Sequence of chain 1.D:
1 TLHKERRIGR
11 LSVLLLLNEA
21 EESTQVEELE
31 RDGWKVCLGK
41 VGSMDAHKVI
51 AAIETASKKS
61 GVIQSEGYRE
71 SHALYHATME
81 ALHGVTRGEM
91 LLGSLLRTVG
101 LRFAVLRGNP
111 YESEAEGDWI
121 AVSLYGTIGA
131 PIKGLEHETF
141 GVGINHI

Sequence of chain 2.D:
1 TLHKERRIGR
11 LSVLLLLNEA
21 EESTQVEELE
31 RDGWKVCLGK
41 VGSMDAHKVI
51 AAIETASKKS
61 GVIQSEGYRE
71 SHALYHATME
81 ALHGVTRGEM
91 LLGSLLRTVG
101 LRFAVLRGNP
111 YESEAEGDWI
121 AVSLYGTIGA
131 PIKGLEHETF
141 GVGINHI

This small molecule binds to this protein.
Small molecule (SMILES): N[C@@H](Cc1c[nH]c[nH+]1)C(=O)O

Binding-site contacts:
Ligand atom C contacts residue ARG97 of chain 1.B at 3.9 Å.
Ligand atom C contacts residue HIS76 of chain 1.D at 3.7 Å.
Ligand atom ND1 contacts residue GLY129 of chain 1.B at 3.8 Å.
Ligand atom CA contacts residue TYR75 of chain 1.D at 3.8 Å (hydrophobic).
Ligand atom CA contacts residue HIS137 of chain 1.B at 3.9 Å.
Ligand atom CE1 contacts residue TYR75 of chain 1.D at 3.9 Å (hydrophobic).
Ligand atom N contacts residue MG1 of chain 1.J at 2.4 Å.
Ligand atom CD2 contacts residue ALA130 of chain 1.B at 3.5 Å (hydrophobic).
Ligand atom CD2 contacts residue GLY129 of chain 1.B at 3.6 Å.
Ligand atom CA contacts residue HIS76 of chain 1.D at 3.7 Å.
Ligand atom CA contacts residue MG1 of chain 1.J at 3.1 Å.
Ligand atom CG contacts residue ALA130 of chain 1.B at 3.7 Å (hydrophobic).
Ligand atom CG contacts residue GLY129 of chain 1.B at 3.6 Å.
Ligand atom OXT contacts residue ARG87 of chain 1.B at 2.9 Å (salt-bridge).
Ligand atom N contacts residue HIS72 of chain 1.D at 3.0 Å.
Ligand atom CD2 contacts residue ARG97 of chain 1.B at 3.7 Å.
Ligand atom OXT contacts residue ARG97 of chain 1.B at 2.9 Å (salt-bridge).
Ligand atom ND1 contacts residue ALA130 of chain 1.B at 3.5 Å (h-bond).
Ligand atom NE2 contacts residue TYR75 of chain 1.D at 3.3 Å.
Ligand atom NE2 contacts residue ALA130 of chain 1.B at 3.3 Å (h-bond).
Ligand atom NE2 contacts residue GLY129 of chain 1.B at 3.9 Å.
Ligand atom CG contacts residue TYR68 of chain 1.D at 3.6 Å (hydrophobic).
Ligand atom C contacts residue MG1 of chain 1.J at 2.9 Å.
Ligand atom O contacts residue HIS76 of chain 1.D at 3.1 Å (h-bond).
Ligand atom C contacts residue ARG87 of chain 1.B at 3.6 Å.
Ligand atom CE1 contacts residue ALA130 of chain 1.B at 3.4 Å (hydrophobic).
Ligand atom CB contacts residue GLY129 of chain 1.B at 3.8 Å.
Ligand atom O contacts residue MG1 of chain 1.J at 2.0 Å.
Ligand atom O contacts residue ARG87 of chain 1.B at 2.9 Å (salt-bridge).
Ligand atom CD2 contacts residue TYR75 of chain 1.D at 3.4 Å (hydrophobic).
Ligand atom N contacts residue HIS137 of chain 1.B at 3.1 Å (h-bond).
Ligand atom CE1 contacts residue TYR68 of chain 1.D at 3.6 Å (hydrophobic).
Ligand atom ND1 contacts residue TYR68 of chain 1.D at 2.7 Å (h-bond).
Ligand atom O contacts residue HIS137 of chain 1.B at 3.0 Å (h-bond).
Ligand atom C contacts residue HIS137 of chain 1.B at 3.7 Å.
Ligand atom N contacts residue HIS76 of chain 1.D at 3.4 Å (h-bond).
Ligand atom N contacts residue TYR68 of chain 1.D at 2.9 Å (h-bond).
Ligand atom CA contacts residue TYR68 of chain 1.D at 3.9 Å (hydrophobic).
Ligand atom OXT contacts residue ILE128 of chain 1.B at 3.7 Å.
Ligand atom CB contacts residue TYR68 of chain 1.D at 3.7 Å (hydrophobic).

Sequence of chain 1.B:
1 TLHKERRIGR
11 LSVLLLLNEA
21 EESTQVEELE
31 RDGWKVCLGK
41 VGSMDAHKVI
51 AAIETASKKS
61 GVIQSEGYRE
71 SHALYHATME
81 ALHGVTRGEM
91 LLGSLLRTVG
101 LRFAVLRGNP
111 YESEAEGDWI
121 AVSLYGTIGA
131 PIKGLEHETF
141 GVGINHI